The protein below binds the small molecule below.
Small molecule (SMILES): CC(=O)N[C@H]1[C@H]([C@H](O)[C@H](O)CO)O[C@@](O[C@H](CO)[C@@H](O)[C@@H]2O[C@@H](C(=O)O)C[C@H](O)[C@H]2NC(C)=O)(C(=O)O)C[C@@H]1O

Binding-site contacts:
Ligand atom C9 contacts residue GLN278 of chain 20.A at 3.2 Å.
Ligand atom O9 contacts residue LEU67 of chain 20.A at 3.2 Å.
Ligand atom O1B contacts residue THR276 of chain 20.A at 2.8 Å (h-bond).
Ligand atom C11 contacts residue PHE270 of chain 20.A at 3.8 Å (hydrophobic).
Ligand atom N5 contacts residue ASN272 of chain 20.A at 3.1 Å (h-bond).
Ligand atom O1A contacts residue SER274 of chain 20.A at 2.3 Å (h-bond).
Ligand atom C1 contacts residue LYS68 of chain 20.A at 3.8 Å.
Ligand atom O8 contacts residue GLN278 of chain 20.A at 3.5 Å (h-bond).
Ligand atom C11 contacts residue GLN278 of chain 20.A at 3.4 Å.
Ligand atom C11 contacts residue THR276 of chain 20.A at 3.7 Å.
Ligand atom O1A contacts residue THR276 of chain 20.A at 3.4 Å (h-bond).
Ligand atom C8 contacts residue GLN278 of chain 20.A at 3.7 Å.
Ligand atom O1A contacts residue LYS68 of chain 20.A at 3.2 Å (salt-bridge).
Ligand atom C11 contacts residue ASN272 of chain 20.A at 3.4 Å.
Ligand atom N5 contacts residue GLN278 of chain 20.A at 3.7 Å.
Ligand atom O9 contacts residue LYS68 of chain 20.A at 2.8 Å (salt-bridge).
Ligand atom C9 contacts residue LEU67 of chain 20.A at 3.9 Å (hydrophobic).
Ligand atom C11 contacts residue LEU62 of chain 20.A at 4.0 Å (hydrophobic).
Ligand atom C4 contacts residue ASN272 of chain 20.A at 4.0 Å.
Ligand atom O10 contacts residue LEU62 of chain 20.A at 3.6 Å.
Ligand atom C7 contacts residue GLN278 of chain 20.A at 3.8 Å.
Ligand atom O8 contacts residue LYS68 of chain 20.A at 3.9 Å.
Ligand atom C10 contacts residue PHE75 of chain 20.B at 3.9 Å (hydrophobic).
Ligand atom C1 contacts residue THR276 of chain 20.A at 3.5 Å.
Ligand atom O1B contacts residue LYS68 of chain 20.A at 3.7 Å.
Ligand atom C1 contacts residue SER274 of chain 20.A at 3.4 Å.
Ligand atom O8 contacts residue ASN272 of chain 20.A at 3.5 Å (h-bond).
Ligand atom O1B contacts residue SER274 of chain 20.A at 3.9 Å.
Ligand atom C10 contacts residue GLN278 of chain 20.A at 4.0 Å.
Ligand atom C11 contacts residue PHE75 of chain 20.B at 3.5 Å (hydrophobic).
Ligand atom O10 contacts residue PHE75 of chain 20.B at 3.5 Å.
Ligand atom O1B contacts residue ASN272 of chain 20.A at 3.7 Å.
Ligand atom C10 contacts residue ASN272 of chain 20.A at 3.7 Å.
Ligand atom C9 contacts residue LYS68 of chain 20.A at 3.8 Å.
Ligand atom C11 contacts residue HIS138 of chain 20.E at 3.4 Å.
Ligand atom C5 contacts residue ASN272 of chain 20.A at 3.9 Å.
Ligand atom O8 contacts residue THR276 of chain 20.A at 3.2 Å.
Ligand atom C6 contacts residue ASN272 of chain 20.A at 3.5 Å.
Ligand atom C11 contacts residue PHE65 of chain 20.A at 3.7 Å (hydrophobic).
Ligand atom C10 contacts residue LEU62 of chain 20.A at 3.9 Å (hydrophobic).

Sequence of chain 20.A:
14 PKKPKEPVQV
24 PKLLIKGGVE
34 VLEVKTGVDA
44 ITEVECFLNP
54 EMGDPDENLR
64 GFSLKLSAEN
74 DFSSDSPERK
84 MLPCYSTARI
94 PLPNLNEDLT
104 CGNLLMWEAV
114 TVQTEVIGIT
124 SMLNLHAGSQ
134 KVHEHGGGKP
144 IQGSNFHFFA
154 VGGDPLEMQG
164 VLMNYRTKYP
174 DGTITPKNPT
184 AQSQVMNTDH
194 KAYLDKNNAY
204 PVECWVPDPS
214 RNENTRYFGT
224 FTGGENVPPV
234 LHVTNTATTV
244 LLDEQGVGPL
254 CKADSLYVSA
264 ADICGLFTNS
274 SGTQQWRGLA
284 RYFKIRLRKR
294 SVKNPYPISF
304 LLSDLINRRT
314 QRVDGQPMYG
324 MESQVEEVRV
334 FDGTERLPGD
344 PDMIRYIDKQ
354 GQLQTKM

Sequence of chain 20.B:
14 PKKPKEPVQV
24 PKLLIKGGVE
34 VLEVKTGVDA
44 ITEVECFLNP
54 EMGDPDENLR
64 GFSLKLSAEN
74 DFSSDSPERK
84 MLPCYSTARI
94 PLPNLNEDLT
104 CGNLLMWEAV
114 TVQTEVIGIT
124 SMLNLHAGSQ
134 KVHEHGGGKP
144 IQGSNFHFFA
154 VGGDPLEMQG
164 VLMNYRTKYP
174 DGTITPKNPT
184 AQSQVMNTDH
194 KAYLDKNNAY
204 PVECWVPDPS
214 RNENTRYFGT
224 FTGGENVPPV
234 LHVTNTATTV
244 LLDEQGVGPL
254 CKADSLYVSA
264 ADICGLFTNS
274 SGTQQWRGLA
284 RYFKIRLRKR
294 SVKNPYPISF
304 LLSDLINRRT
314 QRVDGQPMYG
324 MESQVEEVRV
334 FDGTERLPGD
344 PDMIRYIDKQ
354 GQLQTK

Sequence of chain 20.E:
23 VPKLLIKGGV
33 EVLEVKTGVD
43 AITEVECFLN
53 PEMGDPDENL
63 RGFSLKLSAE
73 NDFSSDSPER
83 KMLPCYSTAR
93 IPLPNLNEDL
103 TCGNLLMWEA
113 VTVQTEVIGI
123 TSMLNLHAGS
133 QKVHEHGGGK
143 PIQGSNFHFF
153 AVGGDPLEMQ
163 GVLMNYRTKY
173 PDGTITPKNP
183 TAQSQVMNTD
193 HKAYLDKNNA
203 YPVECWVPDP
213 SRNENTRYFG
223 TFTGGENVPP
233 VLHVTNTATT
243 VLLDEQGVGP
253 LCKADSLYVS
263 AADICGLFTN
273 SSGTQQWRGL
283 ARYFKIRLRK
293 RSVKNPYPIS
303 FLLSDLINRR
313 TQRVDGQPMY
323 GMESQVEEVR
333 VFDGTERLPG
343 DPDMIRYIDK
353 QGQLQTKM